The protein below binds the small molecule below.
Small molecule (SMILES): CC(=O)N[C@@H]1[C@@H](O)[C@H](O[C@@H]2O[C@H](CO)[C@H](O)[C@H](O)[C@H]2O)[C@@H](CO)O[C@H]1O

Binding-site contacts:
Ligand atom C5 contacts residue GLU238 of chain 1.A at 4.0 Å.
Ligand atom C3 contacts residue TRP170 of chain 1.A at 3.7 Å (hydrophobic).
Ligand atom O2 contacts residue TRP277 of chain 1.A at 3.4 Å.
Ligand atom C2 contacts residue TRP277 of chain 1.A at 3.8 Å (hydrophobic).
Ligand atom O1 contacts residue TRP170 of chain 1.A at 4.1 Å.
Ligand atom O3 contacts residue TRP171 of chain 1.A at 3.0 Å (h-bond).
Ligand atom O2 contacts residue LYS280 of chain 1.A at 3.5 Å.
Ligand atom O4 contacts residue GLN168 of chain 1.A at 3.6 Å.
Ligand atom C3 contacts residue UDP1 of chain 1.H at 3.5 Å.
Ligand atom O4 contacts residue GLU238 of chain 1.A at 2.7 Å (salt-bridge).
Ligand atom C8 contacts residue TRP170 of chain 1.A at 4.0 Å (hydrophobic).
Ligand atom C4 contacts residue GLN168 of chain 1.A at 3.9 Å.
Ligand atom O3 contacts residue UDP1 of chain 1.H at 2.6 Å (h-bond).
Ligand atom C6 contacts residue GLN168 of chain 1.A at 3.9 Å.
Ligand atom O7 contacts residue TRP171 of chain 1.A at 3.5 Å.
Ligand atom O5 contacts residue GLN168 of chain 1.A at 3.0 Å (h-bond).
Ligand atom C3 contacts residue TRP235 of chain 1.A at 3.9 Å (hydrophobic).
Ligand atom C8 contacts residue TRP171 of chain 1.A at 3.6 Å (hydrophobic).
Ligand atom C2 contacts residue TRP170 of chain 1.A at 4.0 Å (hydrophobic).
Ligand atom C1 contacts residue GLN168 of chain 1.A at 3.7 Å.
Ligand atom N2 contacts residue TRP170 of chain 1.A at 3.4 Å.
Ligand atom C7 contacts residue TRP171 of chain 1.A at 3.5 Å (hydrophobic).
Ligand atom C6 contacts residue GLU238 of chain 1.A at 3.5 Å.
Ligand atom O4 contacts residue TRP277 of chain 1.A at 3.6 Å.
Ligand atom O4 contacts residue HIS201 of chain 1.A at 4.1 Å.
Ligand atom O6 contacts residue TRP171 of chain 1.A at 4.1 Å.
Ligand atom O4 contacts residue GLN168 of chain 1.A at 3.0 Å (h-bond).
Ligand atom C1 contacts residue TRP170 of chain 1.A at 3.8 Å (hydrophobic).
Ligand atom C5 contacts residue GLN168 of chain 1.A at 3.8 Å.
Ligand atom C6 contacts residue THR180 of chain 1.A at 3.4 Å.
Ligand atom O6 contacts residue TRP235 of chain 1.A at 3.5 Å (h-bond).
Ligand atom C6 contacts residue TRP235 of chain 1.A at 3.6 Å (hydrophobic).
Ligand atom O3 contacts residue GLN168 of chain 1.A at 3.8 Å.
Ligand atom C5 contacts residue TRP235 of chain 1.A at 3.7 Å (hydrophobic).
Ligand atom C4 contacts residue GLU238 of chain 1.A at 3.3 Å.
Ligand atom O6 contacts residue THR180 of chain 1.A at 2.8 Å (h-bond).
Ligand atom C5 contacts residue TRP170 of chain 1.A at 4.0 Å (hydrophobic).
Ligand atom C6 contacts residue TYR199 of chain 1.A at 3.6 Å (hydrophobic).
Ligand atom C4 contacts residue TRP235 of chain 1.A at 3.7 Å (hydrophobic).
Ligand atom C2 contacts residue GLN168 of chain 1.A at 3.8 Å.

Sequence of chain 1.A:
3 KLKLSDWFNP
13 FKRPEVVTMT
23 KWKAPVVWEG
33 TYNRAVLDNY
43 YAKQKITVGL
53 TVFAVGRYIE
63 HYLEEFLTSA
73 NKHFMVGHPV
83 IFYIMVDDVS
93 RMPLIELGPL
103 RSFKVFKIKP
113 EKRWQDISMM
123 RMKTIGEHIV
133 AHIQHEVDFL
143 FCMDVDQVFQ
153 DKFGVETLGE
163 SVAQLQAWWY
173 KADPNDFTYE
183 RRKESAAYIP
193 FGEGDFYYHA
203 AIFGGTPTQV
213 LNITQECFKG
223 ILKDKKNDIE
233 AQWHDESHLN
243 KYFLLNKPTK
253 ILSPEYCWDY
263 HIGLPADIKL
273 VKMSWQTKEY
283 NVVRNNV